Sequence of chain 1.B:
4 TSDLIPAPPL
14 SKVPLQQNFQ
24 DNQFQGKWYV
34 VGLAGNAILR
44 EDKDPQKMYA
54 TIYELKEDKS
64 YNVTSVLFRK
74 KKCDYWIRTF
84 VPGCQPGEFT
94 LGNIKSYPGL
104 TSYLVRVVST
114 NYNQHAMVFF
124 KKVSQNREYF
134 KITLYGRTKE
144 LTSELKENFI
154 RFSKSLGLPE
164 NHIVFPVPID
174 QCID

This protein binds this small molecule.
Small molecule (SMILES): CC(=O)N[C@@H]1[C@@H](O)[C@H](O)[C@@H](CO)O[C@H]1O

Binding-site contacts:
Ligand atom C2 contacts residue ASN65 of chain 1.B at 3.0 Å.
Ligand atom C8 contacts residue LEU58 of chain 1.B at 4.0 Å (hydrophobic).
Ligand atom C7 contacts residue ASN65 of chain 1.B at 4.3 Å.
Ligand atom C4 contacts residue ASN65 of chain 1.B at 4.0 Å.
Ligand atom C8 contacts residue GLU60 of chain 1.B at 4.4 Å.
Ligand atom C8 contacts residue LYS59 of chain 1.B at 3.4 Å.
Ligand atom C5 contacts residue ASN65 of chain 1.B at 2.9 Å.
Ligand atom O7 contacts residue ASN65 of chain 1.B at 4.1 Å.
Ligand atom C1 contacts residue ASN65 of chain 1.B at 1.5 Å.
Ligand atom C6 contacts residue ASN65 of chain 1.B at 3.9 Å.
Ligand atom O6 contacts residue ASN65 of chain 1.B at 3.6 Å.
Ligand atom O7 contacts residue LYS59 of chain 1.B at 3.0 Å.
Ligand atom C1 contacts residue GLU57 of chain 1.B at 4.4 Å.
Ligand atom N2 contacts residue LYS59 of chain 1.B at 4.4 Å.
Ligand atom C7 contacts residue LYS59 of chain 1.B at 3.4 Å.
Ligand atom O5 contacts residue ASN65 of chain 1.B at 2.2 Å (h-bond).
Ligand atom N2 contacts residue ASN65 of chain 1.B at 3.8 Å.
Ligand atom C3 contacts residue ASN65 of chain 1.B at 3.9 Å.